Sequence of chain 2.E:
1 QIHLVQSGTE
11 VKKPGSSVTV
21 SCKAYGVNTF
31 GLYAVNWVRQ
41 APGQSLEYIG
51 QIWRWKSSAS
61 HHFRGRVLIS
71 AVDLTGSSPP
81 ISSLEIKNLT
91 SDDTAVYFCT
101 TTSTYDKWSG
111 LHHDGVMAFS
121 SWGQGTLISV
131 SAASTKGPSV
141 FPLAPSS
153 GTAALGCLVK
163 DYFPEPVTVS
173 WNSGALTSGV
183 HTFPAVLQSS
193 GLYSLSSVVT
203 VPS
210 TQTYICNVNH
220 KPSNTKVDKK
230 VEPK

Sequence of chain 2.F:
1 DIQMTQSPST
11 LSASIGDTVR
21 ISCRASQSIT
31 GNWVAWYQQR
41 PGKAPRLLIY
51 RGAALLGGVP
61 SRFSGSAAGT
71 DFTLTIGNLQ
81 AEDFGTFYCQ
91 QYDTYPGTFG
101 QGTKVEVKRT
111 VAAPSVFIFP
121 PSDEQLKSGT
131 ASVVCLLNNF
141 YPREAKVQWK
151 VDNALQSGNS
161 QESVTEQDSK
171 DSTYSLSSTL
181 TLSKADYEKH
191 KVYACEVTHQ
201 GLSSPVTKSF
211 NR

This protein binds this small molecule.
Small molecule (SMILES): CC(=O)N[C@H]1[C@H](O[C@H]2[C@H](O)[C@@H](NC(C)=O)CO[C@@H]2CO)O[C@H](CO)[C@@H](O[C@@H]2O[C@H](CO[C@H]3O[C@H](CO[C@H]4O[C@H](CO)[C@@H](O)[C@H](O)[C@@H]4O)[C@@H](O)[C@H](O[C@H]4O[C@H](CO)[C@@H](O)[C@H](O)[C@@H]4O[C@H]4O[C@H](CO)[C@@H](O)[C@H](O)[C@@H]4O)[C@@H]3O)[C@@H](O)[C@H](O[C@H]3O[C@H](CO)[C@@H](O)[C@H](O)[C@@H]3O)[C@@H]2O)[C@@H]1O

Binding-site contacts:
Ligand atom O7 contacts residue ALA53 of chain 2.F at 4.0 Å.
Ligand atom C3 contacts residue ASN126 of chain 2.D at 3.8 Å.
Ligand atom O5 contacts residue GLY57 of chain 2.F at 4.0 Å.
Ligand atom C6 contacts residue ARG51 of chain 2.F at 4.0 Å.
Ligand atom C1 contacts residue LEU55 of chain 2.F at 3.7 Å (hydrophobic).
Ligand atom C5 contacts residue LEU55 of chain 2.F at 2.9 Å (hydrophobic).
Ligand atom C1 contacts residue ARG51 of chain 2.F at 4.0 Å.
Ligand atom C3 contacts residue ALA54 of chain 2.F at 3.9 Å (hydrophobic).
Ligand atom C7 contacts residue TYR50 of chain 2.F at 3.5 Å (hydrophobic).
Ligand atom C2 contacts residue ALA54 of chain 2.F at 3.5 Å (hydrophobic).
Ligand atom O5 contacts residue ARG51 of chain 2.F at 3.7 Å.
Ligand atom N2 contacts residue ASN126 of chain 2.D at 2.9 Å (h-bond).
Ligand atom C6 contacts residue LEU55 of chain 2.F at 3.3 Å (hydrophobic).
Ligand atom C6 contacts residue LEU56 of chain 2.F at 3.8 Å (hydrophobic).
Ligand atom C5 contacts residue ARG51 of chain 2.F at 3.7 Å.
Ligand atom C7 contacts residue ALA53 of chain 2.F at 3.7 Å (hydrophobic).
Ligand atom O7 contacts residue TYR50 of chain 2.F at 3.6 Å (h-bond).
Ligand atom C5 contacts residue GLY57 of chain 2.F at 3.9 Å.
Ligand atom N2 contacts residue TYR50 of chain 2.F at 2.6 Å (h-bond).
Ligand atom C7 contacts residue ASN126 of chain 2.D at 3.7 Å.
Ligand atom O2 contacts residue TYR50 of chain 2.F at 4.0 Å.
Ligand atom O5 contacts residue ALA54 of chain 2.F at 3.2 Å.
Ligand atom C2 contacts residue ASN126 of chain 2.D at 2.5 Å.
Ligand atom C1 contacts residue TYR50 of chain 2.F at 3.7 Å (hydrophobic).
Ligand atom O3 contacts residue ALA53 of chain 2.F at 4.0 Å.
Ligand atom O4 contacts residue GLY57 of chain 2.F at 3.2 Å.
Ligand atom O3 contacts residue TYR50 of chain 2.F at 3.4 Å (h-bond).
Ligand atom C6 contacts residue GLY57 of chain 2.F at 3.7 Å.
Ligand atom C1 contacts residue ALA54 of chain 2.F at 3.5 Å (hydrophobic).
Ligand atom C3 contacts residue TYR50 of chain 2.F at 4.0 Å (hydrophobic).
Ligand atom C2 contacts residue TYR50 of chain 2.F at 3.3 Å (hydrophobic).
Ligand atom O4 contacts residue ALA54 of chain 2.F at 3.3 Å.
Ligand atom O5 contacts residue LEU55 of chain 2.F at 3.3 Å (h-bond).
Ligand atom C1 contacts residue ASN126 of chain 2.D at 1.4 Å.
Ligand atom O5 contacts residue ASN126 of chain 2.D at 2.4 Å (h-bond).
Ligand atom C8 contacts residue ASN32 of chain 2.F at 4.0 Å.
Ligand atom C8 contacts residue ALA53 of chain 2.F at 3.4 Å (hydrophobic).
Ligand atom O3 contacts residue ALA54 of chain 2.F at 3.4 Å.
Ligand atom C5 contacts residue ASN126 of chain 2.D at 3.6 Å.
Ligand atom C6 contacts residue GLY57 of chain 2.F at 3.2 Å.

Sequence of chain 2.D:
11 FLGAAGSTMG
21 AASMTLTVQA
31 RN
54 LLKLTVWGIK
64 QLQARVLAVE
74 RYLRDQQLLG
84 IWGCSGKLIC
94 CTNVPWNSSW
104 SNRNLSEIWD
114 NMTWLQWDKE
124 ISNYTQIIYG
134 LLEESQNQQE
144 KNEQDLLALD